Sequence of chain 1.B:
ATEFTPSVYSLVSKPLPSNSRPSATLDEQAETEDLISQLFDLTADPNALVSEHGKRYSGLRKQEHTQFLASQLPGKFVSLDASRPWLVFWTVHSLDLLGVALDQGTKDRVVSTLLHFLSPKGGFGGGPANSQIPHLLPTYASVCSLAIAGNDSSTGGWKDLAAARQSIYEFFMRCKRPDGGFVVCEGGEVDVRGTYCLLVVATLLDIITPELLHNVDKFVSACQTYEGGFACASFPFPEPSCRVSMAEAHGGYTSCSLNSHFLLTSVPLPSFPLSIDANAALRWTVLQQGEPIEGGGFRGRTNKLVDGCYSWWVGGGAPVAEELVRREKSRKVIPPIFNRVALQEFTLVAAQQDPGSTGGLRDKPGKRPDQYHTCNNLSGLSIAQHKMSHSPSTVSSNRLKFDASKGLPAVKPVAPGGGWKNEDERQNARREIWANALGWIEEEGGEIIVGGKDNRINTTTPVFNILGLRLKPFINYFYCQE

The protein below binds the small molecule below.
Small molecule (SMILES): O=S(=O)(O)C[C@H](O)CNC1CCCCC1

Binding-site contacts:
Ligand atom OAC contacts residue GLY489 of chain 1.B at 4.0 Å.
Ligand atom OAB contacts residue LYS490 of chain 1.B at 3.5 Å.
Ligand atom SAO contacts residue LYS490 of chain 1.B at 3.9 Å.
Ligand atom OAD contacts residue LYS490 of chain 1.B at 2.8 Å (salt-bridge).
Ligand atom CAI contacts residue TYR58 of chain 1.B at 3.5 Å (hydrophobic).
Ligand atom CAI contacts residue ASP491 of chain 1.B at 3.5 Å.
Ligand atom NAL contacts residue ASP491 of chain 1.B at 2.5 Å (salt-bridge).
Ligand atom CAN contacts residue TYR58 of chain 1.B at 4.2 Å (hydrophobic).
Ligand atom OAC contacts residue LYS490 of chain 1.B at 3.2 Å (salt-bridge).
Ligand atom CAN contacts residue ASP491 of chain 1.B at 3.3 Å.
Ligand atom CAM contacts residue LYS490 of chain 1.B at 4.3 Å.
Ligand atom CAG contacts residue TYR58 of chain 1.B at 3.7 Å (hydrophobic).
Ligand atom OAC contacts residue ASP491 of chain 1.B at 3.1 Å (salt-bridge).
Ligand atom CAH contacts residue ASP491 of chain 1.B at 3.6 Å.
Ligand atom CAK contacts residue LYS490 of chain 1.B at 4.5 Å.
Ligand atom CAM contacts residue ASP491 of chain 1.B at 3.5 Å.
Ligand atom CAJ contacts residue ASP491 of chain 1.B at 3.5 Å.
Ligand atom OAD contacts residue GLY489 of chain 1.B at 3.3 Å.